Binding-site contacts:
Ligand atom C1 contacts residue TYR197 of chain 4.C at 3.8 Å (hydrophobic).
Ligand atom F2 contacts residue ILE104 of chain 4.C at 3.4 Å.
Ligand atom C13 contacts residue LEU218 of chain 4.C at 3.6 Å (hydrophobic).
Ligand atom C9 contacts residue ASN198 of chain 4.C at 3.1 Å.
Ligand atom F1 contacts residue SER126 of chain 4.C at 3.6 Å.
Ligand atom C17 contacts residue ALA194 of chain 4.C at 3.6 Å (hydrophobic).
Ligand atom N4 contacts residue LEU218 of chain 4.C at 3.0 Å (h-bond).
Ligand atom C10 contacts residue LEU218 of chain 4.C at 3.4 Å (hydrophobic).
Ligand atom C12 contacts residue LEU218 of chain 4.C at 3.6 Å (hydrophobic).
Ligand atom N5 contacts residue ASN198 of chain 4.C at 3.0 Å (h-bond).
Ligand atom N6 contacts residue MET221 of chain 4.C at 3.2 Å.
Ligand atom F3 contacts residue LEU106 of chain 4.C at 3.5 Å.
Ligand atom C2 contacts residue MET221 of chain 4.C at 3.8 Å (hydrophobic).
Ligand atom F2 contacts residue MET221 of chain 4.C at 2.9 Å.
Ligand atom N6 contacts residue LEU218 of chain 4.C at 3.4 Å (h-bond).
Ligand atom C17 contacts residue ASN198 of chain 4.C at 3.7 Å.
Ligand atom N3 contacts residue ASN198 of chain 4.C at 2.3 Å (h-bond).
Ligand atom F3 contacts residue TYR128 of chain 4.C at 3.4 Å.
Ligand atom C15 contacts residue LEU218 of chain 4.C at 3.8 Å (hydrophobic).
Ligand atom C18 contacts residue ILE104 of chain 4.C at 3.9 Å (hydrophobic).
Ligand atom C3 contacts residue TYR197 of chain 4.C at 3.8 Å (hydrophobic).
Ligand atom N1 contacts residue ASN219 of chain 4.C at 3.9 Å.
Ligand atom F3 contacts residue ILE104 of chain 4.C at 3.7 Å.
Ligand atom C4 contacts residue ASN105 of chain 4.C at 3.4 Å.
Ligand atom N6 contacts residue ASN219 of chain 4.C at 3.5 Å.
Ligand atom C14 contacts residue LEU218 of chain 4.C at 3.5 Å (hydrophobic).
Ligand atom C15 contacts residue ASN198 of chain 4.C at 2.5 Å.
Ligand atom C15 contacts residue SER198 of chain 4.B at 3.6 Å.
Ligand atom C6 contacts residue ASN105 of chain 4.C at 3.6 Å.
Ligand atom F2 contacts residue TYR128 of chain 4.C at 3.4 Å.
Ligand atom N3 contacts residue TYR197 of chain 4.C at 3.9 Å.
Ligand atom C11 contacts residue LEU218 of chain 4.C at 3.6 Å (hydrophobic).
Ligand atom C13 contacts residue ASN198 of chain 4.C at 2.6 Å.
Ligand atom C15 contacts residue ALA194 of chain 4.C at 3.5 Å (hydrophobic).
Ligand atom C6 contacts residue MET221 of chain 4.C at 3.8 Å (hydrophobic).
Ligand atom N2 contacts residue ASN198 of chain 4.C at 3.3 Å (h-bond).
Ligand atom C4 contacts residue MET221 of chain 4.C at 3.7 Å (hydrophobic).
Ligand atom N5 contacts residue TYR197 of chain 4.C at 3.8 Å.
Ligand atom C6 contacts residue ILE104 of chain 4.C at 3.3 Å (hydrophobic).
Ligand atom C13 contacts residue ALA196 of chain 4.C at 3.8 Å (hydrophobic).

Sequence of chain 48.D:
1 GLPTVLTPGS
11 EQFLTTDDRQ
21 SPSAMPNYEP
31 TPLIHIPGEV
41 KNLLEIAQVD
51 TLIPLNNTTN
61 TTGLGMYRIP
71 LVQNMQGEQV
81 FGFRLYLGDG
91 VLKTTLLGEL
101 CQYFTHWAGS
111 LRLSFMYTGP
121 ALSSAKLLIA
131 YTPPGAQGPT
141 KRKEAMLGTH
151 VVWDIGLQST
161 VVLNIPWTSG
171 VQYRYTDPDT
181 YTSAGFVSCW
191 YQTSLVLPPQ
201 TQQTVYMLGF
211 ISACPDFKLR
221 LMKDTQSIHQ

Sequence of chain 4.C:
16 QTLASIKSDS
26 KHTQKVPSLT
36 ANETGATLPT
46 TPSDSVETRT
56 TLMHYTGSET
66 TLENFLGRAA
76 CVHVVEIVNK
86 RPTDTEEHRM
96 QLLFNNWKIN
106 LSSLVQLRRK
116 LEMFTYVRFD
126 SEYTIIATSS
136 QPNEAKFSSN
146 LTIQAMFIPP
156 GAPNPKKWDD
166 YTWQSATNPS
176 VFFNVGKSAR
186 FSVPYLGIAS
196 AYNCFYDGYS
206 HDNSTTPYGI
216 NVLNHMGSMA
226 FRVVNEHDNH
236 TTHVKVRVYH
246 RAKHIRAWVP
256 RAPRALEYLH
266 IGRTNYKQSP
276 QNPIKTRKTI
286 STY

The small molecule below binds the protein below.
Small molecule (SMILES): Nc1nc(-c2ccccc2)nc2[nH]nc(Nc3ccc(C(F)(F)F)cc3)c12

Sequence of chain 4.B:
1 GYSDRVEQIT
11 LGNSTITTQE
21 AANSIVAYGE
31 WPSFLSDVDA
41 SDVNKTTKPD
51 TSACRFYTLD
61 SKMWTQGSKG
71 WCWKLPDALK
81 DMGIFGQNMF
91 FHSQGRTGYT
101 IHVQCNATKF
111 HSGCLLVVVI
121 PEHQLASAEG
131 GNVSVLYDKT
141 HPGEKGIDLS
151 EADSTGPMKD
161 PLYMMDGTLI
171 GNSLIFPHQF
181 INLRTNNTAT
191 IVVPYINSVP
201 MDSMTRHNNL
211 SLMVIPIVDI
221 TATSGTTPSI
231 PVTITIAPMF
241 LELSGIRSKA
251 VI